Sequence of chain 1.G:
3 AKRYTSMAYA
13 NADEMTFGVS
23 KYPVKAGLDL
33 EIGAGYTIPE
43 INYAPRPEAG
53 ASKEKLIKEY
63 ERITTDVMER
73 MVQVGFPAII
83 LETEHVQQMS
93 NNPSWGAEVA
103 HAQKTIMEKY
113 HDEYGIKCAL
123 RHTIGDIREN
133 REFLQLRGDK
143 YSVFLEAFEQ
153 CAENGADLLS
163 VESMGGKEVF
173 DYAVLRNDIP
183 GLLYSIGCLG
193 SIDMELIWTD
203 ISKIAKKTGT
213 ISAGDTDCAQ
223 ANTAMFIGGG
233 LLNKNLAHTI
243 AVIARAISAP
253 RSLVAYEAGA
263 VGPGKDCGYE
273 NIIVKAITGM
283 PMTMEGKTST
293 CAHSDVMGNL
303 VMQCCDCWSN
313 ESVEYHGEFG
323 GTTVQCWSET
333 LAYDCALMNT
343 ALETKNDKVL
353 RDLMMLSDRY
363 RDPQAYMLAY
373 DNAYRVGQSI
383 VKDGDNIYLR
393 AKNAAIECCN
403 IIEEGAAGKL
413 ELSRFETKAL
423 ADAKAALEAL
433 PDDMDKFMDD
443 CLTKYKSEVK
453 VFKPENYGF

Binding-site contacts:
Ligand atom C54 contacts residue PHE228 of chain 1.E at 3.2 Å (hydrophobic).
Ligand atom N3B contacts residue THR181 of chain 1.F at 2.6 Å (h-bond).
Ligand atom C30 contacts residue MET184 of chain 1.F at 3.3 Å (hydrophobic).
Ligand atom C5R contacts residue ALA231 of chain 1.F at 3.4 Å (hydrophobic).
Ligand atom C2B contacts residue GLY211 of chain 1.F at 3.4 Å.
Ligand atom C20 contacts residue LEU183 of chain 1.F at 3.4 Å (hydrophobic).
Ligand atom C32 contacts residue THR185 of chain 1.F at 3.3 Å.
Ligand atom O63 contacts residue ALA294 of chain 1.E at 3.4 Å (h-bond).
Ligand atom O28 contacts residue SER314 of chain 1.E at 3.3 Å (h-bond).
Ligand atom O34 contacts residue THR185 of chain 1.F at 2.8 Å (h-bond).
Ligand atom O5B contacts residue THR179 of chain 1.F at 3.4 Å.
Ligand atom N24 contacts residue HIS136 of chain 1.F at 3.2 Å (h-bond).
Ligand atom O51 contacts residue ILE138 of chain 1.F at 3.1 Å (h-bond).
Ligand atom O4 contacts residue GLY139 of chain 1.F at 3.2 Å.
Ligand atom C9B contacts residue THR181 of chain 1.F at 3.4 Å.
Ligand atom O44 contacts residue VAL135 of chain 1.F at 2.9 Å (h-bond).
Ligand atom N23 contacts residue HIS136 of chain 1.F at 2.9 Å (h-bond).
Ligand atom N45 contacts residue GLY133 of chain 1.F at 3.2 Å (h-bond).
Ligand atom C7B contacts residue GLU230 of chain 1.F at 3.2 Å.
Ligand atom C7B contacts residue GLY228 of chain 1.F at 3.1 Å.
Ligand atom N52 contacts residue ASP173 of chain 1.E at 3.2 Å (salt-bridge).
Ligand atom N33 contacts residue PHE321 of chain 1.G at 3.4 Å.
Ligand atom C20 contacts residue HIS136 of chain 1.F at 3.3 Å.
Ligand atom O5 contacts residue GLY212 of chain 1.F at 3.1 Å (h-bond).
Ligand atom O8R contacts residue ALA231 of chain 1.F at 3.1 Å (h-bond).
Ligand atom N52 contacts residue ILE138 of chain 1.F at 3.4 Å.
Ligand atom O4 contacts residue LEU183 of chain 1.F at 3.3 Å.
Ligand atom C35 contacts residue MET184 of chain 1.F at 3.3 Å (hydrophobic).
Ligand atom N33 contacts residue THR185 of chain 1.F at 2.9 Å (h-bond).
Ligand atom C9B contacts residue GLY210 of chain 1.F at 3.4 Å.
Ligand atom C50 contacts residue ILE138 of chain 1.F at 3.4 Å (hydrophobic).
Ligand atom O51 contacts residue ASP137 of chain 1.F at 3.2 Å (salt-bridge).
Ligand atom C4B contacts residue GLY180 of chain 1.F at 3.1 Å.
Ligand atom O7R contacts residue GLY211 of chain 1.F at 3.1 Å (h-bond).
Ligand atom O5B contacts residue ALA208 of chain 1.F at 2.6 Å (h-bond).
Ligand atom CO contacts residue HIS136 of chain 1.F at 2.7 Å.
Ligand atom C56 contacts residue LEU183 of chain 1.F at 3.4 Å (hydrophobic).
Ligand atom O63 contacts residue PHE321 of chain 1.G at 3.4 Å (h-bond).
Ligand atom O6R contacts residue ALA231 of chain 1.F at 3.3 Å.
Ligand atom C14 contacts residue HIS136 of chain 1.F at 3.5 Å.

The small molecule below binds the protein below.
Small molecule (SMILES): CC1=C2N3C(=CC4N5C(=C(C)C6N7[C@H]([C@H](CC(N)=O)[C@@]6(C)CCC(=O)NC[C@@H](C)O[P](=O)(O)O[C@H]6[C@@H](O)[C@@H](n8cnc9cc(O)ccc98)O[C@@H]6CO)[C@]6(C)N(C1[C@@H](CCC(N)=O)[C@]6(C)CC(N)=O)[Co]357)[C@@H](CCC(N)=O)C4(C)C)[C@@H](CCC(N)=O)[C@]2(C)CC(N)=O

Sequence of chain 1.F:
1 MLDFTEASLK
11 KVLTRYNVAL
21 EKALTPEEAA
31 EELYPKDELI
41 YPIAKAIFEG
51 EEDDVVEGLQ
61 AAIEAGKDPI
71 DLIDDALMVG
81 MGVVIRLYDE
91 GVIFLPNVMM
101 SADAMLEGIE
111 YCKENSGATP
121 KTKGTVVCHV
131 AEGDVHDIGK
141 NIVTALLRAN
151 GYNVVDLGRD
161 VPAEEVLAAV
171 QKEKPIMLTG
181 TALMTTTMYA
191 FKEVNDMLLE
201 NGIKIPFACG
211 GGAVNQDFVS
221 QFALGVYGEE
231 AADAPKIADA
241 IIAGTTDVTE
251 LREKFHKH

Sequence of chain 1.E:
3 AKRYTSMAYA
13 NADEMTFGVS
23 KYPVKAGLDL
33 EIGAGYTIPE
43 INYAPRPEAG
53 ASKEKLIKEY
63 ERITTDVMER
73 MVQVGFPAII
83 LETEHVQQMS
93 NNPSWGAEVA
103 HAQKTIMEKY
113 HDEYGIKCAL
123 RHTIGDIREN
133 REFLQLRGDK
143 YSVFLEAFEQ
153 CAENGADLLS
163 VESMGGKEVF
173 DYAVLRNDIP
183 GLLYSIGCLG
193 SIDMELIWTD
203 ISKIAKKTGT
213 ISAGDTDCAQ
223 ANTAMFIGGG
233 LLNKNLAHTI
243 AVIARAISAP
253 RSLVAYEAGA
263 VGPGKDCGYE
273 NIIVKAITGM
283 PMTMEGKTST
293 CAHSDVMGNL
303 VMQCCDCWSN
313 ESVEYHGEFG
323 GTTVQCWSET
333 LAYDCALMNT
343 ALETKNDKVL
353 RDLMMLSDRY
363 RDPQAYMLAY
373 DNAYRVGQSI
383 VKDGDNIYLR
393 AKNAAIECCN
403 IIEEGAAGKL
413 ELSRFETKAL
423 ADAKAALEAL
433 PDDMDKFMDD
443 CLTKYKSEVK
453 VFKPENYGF